Sequence of chain 9.B:
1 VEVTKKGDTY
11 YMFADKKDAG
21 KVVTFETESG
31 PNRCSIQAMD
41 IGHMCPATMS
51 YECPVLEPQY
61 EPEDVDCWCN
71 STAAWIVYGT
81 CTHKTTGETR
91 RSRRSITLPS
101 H

Binding-site contacts:
Ligand atom O5 contacts residue ASN70 of chain 9.B at 2.4 Å (h-bond).
Ligand atom C5 contacts residue ASN70 of chain 9.B at 3.7 Å.
Ligand atom C3 contacts residue ASN70 of chain 9.B at 3.8 Å.
Ligand atom C7 contacts residue ASN70 of chain 9.B at 3.4 Å.
Ligand atom O3 contacts residue PRO31 of chain 9.B at 4.2 Å.
Ligand atom C5 contacts residue ARG33 of chain 9.B at 3.9 Å.
Ligand atom C1 contacts residue ASN70 of chain 9.B at 1.4 Å.
Ligand atom C4 contacts residue ASN70 of chain 9.B at 4.2 Å.
Ligand atom C3 contacts residue PRO31 of chain 9.B at 4.1 Å (hydrophobic).
Ligand atom N2 contacts residue PRO31 of chain 9.B at 2.8 Å (h-bond).
Ligand atom C8 contacts residue ASN70 of chain 9.B at 3.9 Å.
Ligand atom O6 contacts residue ARG33 of chain 9.B at 3.0 Å (salt-bridge).
Ligand atom O7 contacts residue SER71 of chain 9.B at 4.4 Å.
Ligand atom O7 contacts residue PRO31 of chain 9.B at 3.0 Å (h-bond).
Ligand atom C2 contacts residue ASN70 of chain 9.B at 2.5 Å.
Ligand atom O7 contacts residue ASN70 of chain 9.B at 3.5 Å (h-bond).
Ligand atom C7 contacts residue PRO31 of chain 9.B at 3.2 Å (hydrophobic).
Ligand atom C1 contacts residue ARG33 of chain 9.B at 4.1 Å.
Ligand atom N2 contacts residue ASN32 of chain 9.B at 4.2 Å.
Ligand atom N2 contacts residue ASN70 of chain 9.B at 2.9 Å (h-bond).
Ligand atom O5 contacts residue ARG33 of chain 9.B at 4.3 Å.
Ligand atom C6 contacts residue ARG33 of chain 9.B at 3.7 Å.
Ligand atom C2 contacts residue PRO31 of chain 9.B at 4.0 Å (hydrophobic).

This small molecule binds to this protein.
Small molecule (SMILES): CC(=O)N[C@@H]1[C@@H](O)[C@H](O)[C@@H](CO)O[C@H]1O